The small molecule below binds the protein below.
Small molecule (SMILES): CC(=O)N[C@H]1[C@H](O[C@H]2[C@H](O)[C@@H](NC(C)=O)CO[C@@H]2CO)O[C@H](CO)[C@@H](O[C@@H]2O[C@H](CO)[C@@H](O)[C@H](O)[C@@H]2O)[C@@H]1O

Sequence of chain 3.A:
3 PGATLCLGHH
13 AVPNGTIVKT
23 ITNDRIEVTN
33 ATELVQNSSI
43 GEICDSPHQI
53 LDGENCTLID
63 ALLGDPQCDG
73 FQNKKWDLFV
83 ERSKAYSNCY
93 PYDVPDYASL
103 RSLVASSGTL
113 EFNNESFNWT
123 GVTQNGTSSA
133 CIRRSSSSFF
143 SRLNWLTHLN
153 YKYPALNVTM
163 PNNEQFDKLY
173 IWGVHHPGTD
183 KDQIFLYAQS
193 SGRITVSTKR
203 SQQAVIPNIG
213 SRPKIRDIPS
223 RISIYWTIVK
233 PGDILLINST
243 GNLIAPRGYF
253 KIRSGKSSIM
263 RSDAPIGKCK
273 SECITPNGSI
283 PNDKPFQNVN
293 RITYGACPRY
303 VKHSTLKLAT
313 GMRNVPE

Sequence of chain 1.A:
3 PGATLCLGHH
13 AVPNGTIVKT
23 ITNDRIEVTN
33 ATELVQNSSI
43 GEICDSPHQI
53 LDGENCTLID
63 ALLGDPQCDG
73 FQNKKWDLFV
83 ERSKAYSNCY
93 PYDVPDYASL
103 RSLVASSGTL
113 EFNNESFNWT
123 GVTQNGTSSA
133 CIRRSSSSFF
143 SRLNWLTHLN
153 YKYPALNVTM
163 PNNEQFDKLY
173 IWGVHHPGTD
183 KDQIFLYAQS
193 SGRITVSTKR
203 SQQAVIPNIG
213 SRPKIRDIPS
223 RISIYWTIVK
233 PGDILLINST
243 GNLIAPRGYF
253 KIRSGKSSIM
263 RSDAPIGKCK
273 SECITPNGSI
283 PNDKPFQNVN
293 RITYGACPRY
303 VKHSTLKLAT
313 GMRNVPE

Binding-site contacts:
Ligand atom C2 contacts residue ASN159 of chain 3.A at 2.5 Å.
Ligand atom O7 contacts residue PRO215 of chain 1.A at 3.3 Å.
Ligand atom O5 contacts residue LEU238 of chain 3.A at 4.2 Å.
Ligand atom O7 contacts residue ARG214 of chain 1.A at 4.2 Å.
Ligand atom C2 contacts residue LYS216 of chain 1.A at 3.8 Å.
Ligand atom C6 contacts residue LYS216 of chain 1.A at 3.9 Å.
Ligand atom C5 contacts residue LYS216 of chain 1.A at 3.7 Å.
Ligand atom C2 contacts residue SER213 of chain 1.A at 3.7 Å.
Ligand atom C4 contacts residue LYS216 of chain 1.A at 3.9 Å.
Ligand atom C8 contacts residue SER213 of chain 1.A at 3.1 Å.
Ligand atom O7 contacts residue SER213 of chain 1.A at 4.3 Å.
Ligand atom N2 contacts residue SER213 of chain 1.A at 2.7 Å (h-bond).
Ligand atom C1 contacts residue SER213 of chain 1.A at 4.1 Å.
Ligand atom C5 contacts residue ASN159 of chain 3.A at 3.6 Å.
Ligand atom C7 contacts residue PRO215 of chain 1.A at 4.0 Å (hydrophobic).
Ligand atom O5 contacts residue LYS216 of chain 1.A at 2.9 Å (salt-bridge).
Ligand atom C1 contacts residue LYS216 of chain 1.A at 3.7 Å.
Ligand atom C5 contacts residue THR161 of chain 3.A at 4.2 Å.
Ligand atom C3 contacts residue ASN159 of chain 3.A at 3.9 Å.
Ligand atom C3 contacts residue SER213 of chain 1.A at 3.9 Å.
Ligand atom C8 contacts residue THR181 of chain 1.A at 3.4 Å.
Ligand atom C7 contacts residue NAG1 of chain 3.H at 3.3 Å.
Ligand atom C1 contacts residue ASN159 of chain 3.A at 1.5 Å.
Ligand atom O6 contacts residue THR161 of chain 3.A at 4.2 Å.
Ligand atom O7 contacts residue LYS216 of chain 1.A at 2.8 Å (salt-bridge).
Ligand atom O6 contacts residue LYS216 of chain 1.A at 3.3 Å (salt-bridge).
Ligand atom C8 contacts residue PRO215 of chain 1.A at 3.9 Å (hydrophobic).
Ligand atom C7 contacts residue ASN159 of chain 3.A at 4.2 Å.
Ligand atom O3 contacts residue LYS216 of chain 1.A at 3.9 Å.
Ligand atom N2 contacts residue ASN159 of chain 3.A at 3.1 Å (h-bond).
Ligand atom C8 contacts residue NAG1 of chain 3.H at 3.0 Å.
Ligand atom C7 contacts residue LYS216 of chain 1.A at 3.8 Å.
Ligand atom C7 contacts residue SER213 of chain 1.A at 3.2 Å.
Ligand atom N2 contacts residue NAG1 of chain 3.H at 3.5 Å (h-bond).
Ligand atom C6 contacts residue THR161 of chain 3.A at 3.3 Å.
Ligand atom C4 contacts residue ASN159 of chain 3.A at 4.3 Å.
Ligand atom O5 contacts residue ASN159 of chain 3.A at 2.3 Å (h-bond).
Ligand atom O4 contacts residue LYS216 of chain 1.A at 3.7 Å.
Ligand atom O7 contacts residue NAG1 of chain 3.H at 3.9 Å.
Ligand atom C8 contacts residue ILE236 of chain 3.A at 3.7 Å (hydrophobic).